Binding-site contacts:
Ligand atom NBD contacts residue LEU376 of chain 1.A at 3.9 Å.
Ligand atom CAA contacts residue PHE76 of chain 1.A at 3.6 Å (hydrophobic).
Ligand atom CAJ contacts residue TYR182 of chain 1.A at 3.4 Å (hydrophobic).
Ligand atom CAA contacts residue SER297 of chain 1.A at 3.9 Å.
Ligand atom NAS contacts residue LEU411 of chain 1.A at 3.0 Å (h-bond).
Ligand atom CAE contacts residue VAL67 of chain 1.A at 3.7 Å (hydrophobic).
Ligand atom CAE contacts residue GLY170 of chain 1.A at 3.4 Å.
Ligand atom CAL contacts residue LEU376 of chain 1.A at 4.0 Å (hydrophobic).
Ligand atom CAW contacts residue TYR182 of chain 1.A at 3.6 Å (hydrophobic).
Ligand atom CBA contacts residue ASP69 of chain 1.A at 3.8 Å.
Ligand atom CAF contacts residue VAL67 of chain 1.A at 3.7 Å (hydrophobic).
Ligand atom CAK contacts residue PHE76 of chain 1.A at 3.9 Å (hydrophobic).
Ligand atom CAJ contacts residue PHE76 of chain 1.A at 3.7 Å (hydrophobic).
Ligand atom CAA contacts residue ARG75 of chain 1.A at 3.9 Å.
Ligand atom CAM contacts residue ASN132 of chain 1.A at 3.8 Å.
Ligand atom CAL contacts residue THR168 of chain 1.A at 3.3 Å.
Ligand atom CAH contacts residue ASP69 of chain 1.A at 3.5 Å.
Ligand atom NAS contacts residue ASN132 of chain 1.A at 3.7 Å.
Ligand atom OAT contacts residue GLY374 of chain 1.A at 3.6 Å.
Ligand atom CAG contacts residue GLU68 of chain 1.A at 3.7 Å.
Ligand atom CAB contacts residue PHE197 of chain 1.A at 3.8 Å (hydrophobic).
Ligand atom CBB contacts residue LEU376 of chain 1.A at 3.9 Å (hydrophobic).
Ligand atom CAN contacts residue TYR182 of chain 1.A at 3.7 Å (hydrophobic).
Ligand atom CAV contacts residue GLY374 of chain 1.A at 3.6 Å.
Ligand atom CAA contacts residue VAL67 of chain 1.A at 3.8 Å (hydrophobic).
Ligand atom CL2 contacts residue GLY374 of chain 1.A at 3.3 Å.
Ligand atom NAS contacts residue THR168 of chain 1.A at 3.3 Å (h-bond).
Ligand atom CAL contacts residue LEU411 of chain 1.A at 3.5 Å (hydrophobic).
Ligand atom CBC contacts residue GLY374 of chain 1.A at 3.8 Å.
Ligand atom CAM contacts residue THR168 of chain 1.A at 3.5 Å.
Ligand atom CAA contacts residue PHE74 of chain 1.A at 3.6 Å (hydrophobic).
Ligand atom CAK contacts residue TYR182 of chain 1.A at 3.6 Å (hydrophobic).
Ligand atom CAO contacts residue MYA1 of chain 1.B at 3.9 Å.
Ligand atom NAQ contacts residue GLY170 of chain 1.A at 3.6 Å (h-bond).
Ligand atom CAU contacts residue ASP69 of chain 1.A at 3.9 Å.
Ligand atom CAF contacts residue GLY170 of chain 1.A at 3.8 Å.
Ligand atom CAZ contacts residue TYR182 of chain 1.A at 3.8 Å (hydrophobic).
Ligand atom CAM contacts residue MYA1 of chain 1.B at 3.9 Å.
Ligand atom CL1 contacts residue PHE76 of chain 1.A at 4.0 Å.
Ligand atom CAG contacts residue ASP69 of chain 1.A at 3.4 Å.

This small molecule binds to this protein.
Small molecule (SMILES): Cc1ccc(COc2c(Cl)cc(-c3ccnc(N4CCNCC4)c3)cc2Cl)c(C)n1

Sequence of chain 1.A:
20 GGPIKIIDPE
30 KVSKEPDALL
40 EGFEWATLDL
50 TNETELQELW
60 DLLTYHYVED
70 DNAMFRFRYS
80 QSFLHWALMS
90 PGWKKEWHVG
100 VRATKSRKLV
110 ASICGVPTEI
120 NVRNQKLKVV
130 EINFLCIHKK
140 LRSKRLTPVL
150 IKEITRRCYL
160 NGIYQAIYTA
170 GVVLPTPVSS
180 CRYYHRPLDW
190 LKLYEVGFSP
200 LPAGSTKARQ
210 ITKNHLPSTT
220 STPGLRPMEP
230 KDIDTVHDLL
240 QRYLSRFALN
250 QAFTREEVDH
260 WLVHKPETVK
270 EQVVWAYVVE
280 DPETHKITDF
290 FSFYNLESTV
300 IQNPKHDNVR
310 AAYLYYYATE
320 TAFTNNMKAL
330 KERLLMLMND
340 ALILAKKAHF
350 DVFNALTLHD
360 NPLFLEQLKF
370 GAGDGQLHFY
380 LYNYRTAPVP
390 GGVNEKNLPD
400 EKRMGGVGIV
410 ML